The protein below binds the small molecule below.
Small molecule (SMILES): COC1=C(OC)C(=O)C(C/C=C(/C)CCC=C(C)CC/C=C(/C)CC/C=C(\C)CC/C=C(\C)CC/C=C(\C)CC/C=C(/C)CCC=C(C)CCC=C(C)CCC=C(C)C)=C(C)C1=O

Sequence of chain 1.P:
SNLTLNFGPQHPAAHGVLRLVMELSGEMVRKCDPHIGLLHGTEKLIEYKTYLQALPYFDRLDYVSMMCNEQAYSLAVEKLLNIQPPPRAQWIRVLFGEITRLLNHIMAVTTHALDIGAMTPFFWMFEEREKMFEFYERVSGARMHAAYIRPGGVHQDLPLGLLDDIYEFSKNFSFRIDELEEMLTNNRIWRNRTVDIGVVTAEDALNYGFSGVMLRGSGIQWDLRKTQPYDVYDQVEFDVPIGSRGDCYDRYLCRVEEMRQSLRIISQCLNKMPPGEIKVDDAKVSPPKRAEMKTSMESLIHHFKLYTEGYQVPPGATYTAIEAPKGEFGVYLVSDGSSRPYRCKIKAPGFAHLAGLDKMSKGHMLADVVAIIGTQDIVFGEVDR

Sequence of chain 1.C:
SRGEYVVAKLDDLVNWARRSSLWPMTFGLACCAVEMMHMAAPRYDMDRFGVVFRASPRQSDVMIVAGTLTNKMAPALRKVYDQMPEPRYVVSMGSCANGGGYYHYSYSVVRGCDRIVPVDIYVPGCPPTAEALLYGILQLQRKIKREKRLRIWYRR

Binding-site contacts:
Ligand atom C25 contacts residue MET120 of chain 1.P at 2.5 Å (hydrophobic).
Ligand atom O4 contacts residue TYR64 of chain 1.P at 3.2 Å (h-bond).
Ligand atom C9 contacts residue MET36 of chain 1.C at 3.8 Å (hydrophobic).
Ligand atom C3 contacts residue HIS15 of chain 1.P at 4.0 Å.
Ligand atom C22 contacts residue MET120 of chain 1.P at 4.0 Å (hydrophobic).
Ligand atom C38 contacts residue TRP23 of chain 1.C at 3.9 Å (hydrophobic).
Ligand atom C23 contacts residue MET120 of chain 1.P at 2.5 Å (hydrophobic).
Ligand atom C54 contacts residue PEE1 of chain 1.X at 3.9 Å.
Ligand atom CM5 contacts residue GLY28 of chain 1.C at 3.6 Å.
Ligand atom C1 contacts residue HIS15 of chain 1.P at 3.9 Å.
Ligand atom CM3 contacts residue VAL65 of chain 1.P at 3.7 Å (hydrophobic).
Ligand atom C55 contacts residue PLX1 of chain 1.Y at 3.5 Å.
Ligand atom C10 contacts residue THR26 of chain 1.C at 3.6 Å.
Ligand atom C2 contacts residue HIS15 of chain 1.P at 3.9 Å.
Ligand atom C10 contacts residue PHE27 of chain 1.C at 3.5 Å (hydrophobic).
Ligand atom C13 contacts residue PHE53 of chain 1.C at 3.8 Å (hydrophobic).
Ligand atom C2 contacts residue MET37 of chain 1.C at 4.0 Å (hydrophobic).
Ligand atom C6 contacts residue MET37 of chain 1.C at 3.8 Å (hydrophobic).
Ligand atom O3 contacts residue VAL380 of chain 1.P at 3.8 Å.
Ligand atom CM2 contacts residue HIS15 of chain 1.P at 3.4 Å.
Ligand atom C11 contacts residue MET36 of chain 1.C at 3.6 Å (hydrophobic).
Ligand atom C56 contacts residue PLX1 of chain 1.GA at 3.6 Å.
Ligand atom C49 contacts residue PEE1 of chain 1.X at 3.8 Å.
Ligand atom C21 contacts residue PHE124 of chain 1.P at 3.7 Å (hydrophobic).
Ligand atom C53 contacts residue PEE1 of chain 1.X at 3.4 Å.
Ligand atom CM5 contacts residue ALA33 of chain 1.C at 3.1 Å (hydrophobic).
Ligand atom C10 contacts residue GLY28 of chain 1.C at 3.7 Å.
Ligand atom C36 contacts residue TRP23 of chain 1.C at 3.7 Å (hydrophobic).
Ligand atom O2 contacts residue HIS15 of chain 1.P at 2.9 Å (h-bond).
Ligand atom C6 contacts residue GLY16 of chain 1.P at 3.9 Å.
Ligand atom C50 contacts residue PEE1 of chain 1.X at 3.9 Å.
Ligand atom C8 contacts residue MET37 of chain 1.C at 3.7 Å (hydrophobic).
Ligand atom C15 contacts residue LEU115 of chain 1.P at 3.8 Å (hydrophobic).
Ligand atom C5 contacts residue MET37 of chain 1.C at 3.9 Å (hydrophobic).
Ligand atom C13 contacts residue MET37 of chain 1.C at 3.9 Å (hydrophobic).
Ligand atom C24 contacts residue MET120 of chain 1.P at 2.9 Å (hydrophobic).
Ligand atom C1 contacts residue MET37 of chain 1.C at 3.7 Å (hydrophobic).
Ligand atom CM2 contacts residue THR112 of chain 1.P at 2.9 Å.
Ligand atom C16 contacts residue LEU115 of chain 1.P at 3.9 Å (hydrophobic).
Ligand atom C17 contacts residue ALA40 of chain 1.C at 3.7 Å (hydrophobic).